Sequence of chain 1.A:
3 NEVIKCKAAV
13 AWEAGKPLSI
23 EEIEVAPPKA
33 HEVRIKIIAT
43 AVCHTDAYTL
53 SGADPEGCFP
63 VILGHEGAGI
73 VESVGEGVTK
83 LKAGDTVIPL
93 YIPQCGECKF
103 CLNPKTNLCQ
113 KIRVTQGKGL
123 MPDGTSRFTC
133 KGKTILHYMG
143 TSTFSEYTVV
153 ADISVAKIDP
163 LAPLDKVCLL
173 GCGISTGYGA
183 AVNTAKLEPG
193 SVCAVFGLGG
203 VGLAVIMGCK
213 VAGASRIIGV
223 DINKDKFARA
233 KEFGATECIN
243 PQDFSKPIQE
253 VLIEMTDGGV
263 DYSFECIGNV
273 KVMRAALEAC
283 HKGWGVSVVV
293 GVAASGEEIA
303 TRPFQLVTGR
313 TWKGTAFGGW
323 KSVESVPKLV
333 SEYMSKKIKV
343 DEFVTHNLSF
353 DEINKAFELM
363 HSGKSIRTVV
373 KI

A protein and the small-molecule ligand that binds it are described below.
Small molecule (SMILES): Cc1cc(C(N)=O)ccc1-n1c(CCC(=O)O)ccc1-c1ccc(-n2ccnc2)cc1

Sequence of chain 1.B:
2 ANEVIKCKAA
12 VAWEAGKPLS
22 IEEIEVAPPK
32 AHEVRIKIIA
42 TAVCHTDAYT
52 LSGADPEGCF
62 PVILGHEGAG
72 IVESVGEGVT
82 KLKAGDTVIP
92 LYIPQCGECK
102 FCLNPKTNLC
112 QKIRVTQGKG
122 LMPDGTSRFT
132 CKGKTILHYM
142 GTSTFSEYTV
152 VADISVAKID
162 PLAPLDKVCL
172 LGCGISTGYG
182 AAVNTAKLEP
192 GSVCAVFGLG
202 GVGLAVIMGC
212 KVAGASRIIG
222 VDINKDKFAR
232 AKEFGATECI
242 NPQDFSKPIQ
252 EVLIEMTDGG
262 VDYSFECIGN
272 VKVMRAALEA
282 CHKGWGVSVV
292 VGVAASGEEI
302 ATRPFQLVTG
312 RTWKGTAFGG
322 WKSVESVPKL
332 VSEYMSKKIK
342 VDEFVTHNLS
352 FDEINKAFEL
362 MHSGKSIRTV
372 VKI

Binding-site contacts:
Ligand atom C64 contacts residue TYR93 of chain 1.A at 3.7 Å (hydrophobic).
Ligand atom N5 contacts residue CYS45 of chain 1.A at 3.3 Å (h-bond).
Ligand atom O43 contacts residue ARG115 of chain 1.A at 3.3 Å (salt-bridge).
Ligand atom C13 contacts residue TYR93 of chain 1.A at 3.5 Å (hydrophobic).
Ligand atom C64 contacts residue ILE94 of chain 1.A at 3.2 Å (hydrophobic).
Ligand atom C17 contacts residue VAL294 of chain 1.A at 4.0 Å (hydrophobic).
Ligand atom C4 contacts residue THR47 of chain 1.A at 3.5 Å.
Ligand atom C38 contacts residue LYS284 of chain 1.B at 3.2 Å.
Ligand atom C1 contacts residue CYS174 of chain 1.A at 3.5 Å (hydrophobic).
Ligand atom C3 contacts residue NAD1 of chain 1.F at 3.2 Å.
Ligand atom C26 contacts residue VAL309 of chain 1.B at 3.6 Å (hydrophobic).
Ligand atom O43 contacts residue LYS284 of chain 1.B at 2.6 Å (salt-bridge).
Ligand atom C1 contacts residue THR47 of chain 1.A at 3.9 Å.
Ligand atom C14 contacts residue TYR93 of chain 1.A at 3.8 Å (hydrophobic).
Ligand atom C1 contacts residue HIS67 of chain 1.A at 3.7 Å.
Ligand atom O59 contacts residue GLN118 of chain 1.A at 2.9 Å (h-bond).
Ligand atom C38 contacts residue GLN112 of chain 1.A at 3.7 Å.
Ligand atom N2 contacts residue NAD1 of chain 1.F at 3.8 Å.
Ligand atom O41 contacts residue LYS284 of chain 1.B at 3.4 Å (salt-bridge).
Ligand atom C4 contacts residue ZN1 of chain 1.D at 3.1 Å.
Ligand atom O43 contacts residue GLN112 of chain 1.A at 4.0 Å.
Ligand atom C26 contacts residue ALA318 of chain 1.A at 3.8 Å (hydrophobic).
Ligand atom C27 contacts residue THR310 of chain 1.B at 3.5 Å.
Ligand atom N5 contacts residue CYS174 of chain 1.A at 3.3 Å (h-bond).
Ligand atom C1 contacts residue MET141 of chain 1.A at 4.0 Å (hydrophobic).
Ligand atom C1 contacts residue TYR93 of chain 1.A at 3.8 Å (hydrophobic).
Ligand atom N5 contacts residue THR47 of chain 1.A at 3.5 Å.
Ligand atom O59 contacts residue MET141 of chain 1.A at 3.4 Å.
Ligand atom C4 contacts residue CYS45 of chain 1.A at 3.5 Å (hydrophobic).
Ligand atom C13 contacts residue NAD1 of chain 1.F at 3.3 Å.
Ligand atom C1 contacts residue ZN1 of chain 1.D at 3.0 Å.
Ligand atom N5 contacts residue NAD1 of chain 1.F at 3.4 Å.
Ligand atom C1 contacts residue NAD1 of chain 1.F at 3.7 Å.
Ligand atom C37 contacts residue LEU110 of chain 1.A at 4.0 Å (hydrophobic).
Ligand atom C4 contacts residue NAD1 of chain 1.F at 3.3 Å.
Ligand atom O41 contacts residue GLN112 of chain 1.A at 2.7 Å (h-bond).
Ligand atom N5 contacts residue ZN1 of chain 1.D at 2.0 Å.
Ligand atom C3 contacts residue THR47 of chain 1.A at 3.8 Å.
Ligand atom C14 contacts residue NAD1 of chain 1.F at 3.4 Å.
Ligand atom N5 contacts residue HIS67 of chain 1.A at 3.3 Å (h-bond).